The small molecule below binds the protein below.
Small molecule (SMILES): CC(=O)N[C@@H]1[C@@H](O)[C@H](O)[C@@H](CO)O[C@H]1O

Sequence of chain 1.A:
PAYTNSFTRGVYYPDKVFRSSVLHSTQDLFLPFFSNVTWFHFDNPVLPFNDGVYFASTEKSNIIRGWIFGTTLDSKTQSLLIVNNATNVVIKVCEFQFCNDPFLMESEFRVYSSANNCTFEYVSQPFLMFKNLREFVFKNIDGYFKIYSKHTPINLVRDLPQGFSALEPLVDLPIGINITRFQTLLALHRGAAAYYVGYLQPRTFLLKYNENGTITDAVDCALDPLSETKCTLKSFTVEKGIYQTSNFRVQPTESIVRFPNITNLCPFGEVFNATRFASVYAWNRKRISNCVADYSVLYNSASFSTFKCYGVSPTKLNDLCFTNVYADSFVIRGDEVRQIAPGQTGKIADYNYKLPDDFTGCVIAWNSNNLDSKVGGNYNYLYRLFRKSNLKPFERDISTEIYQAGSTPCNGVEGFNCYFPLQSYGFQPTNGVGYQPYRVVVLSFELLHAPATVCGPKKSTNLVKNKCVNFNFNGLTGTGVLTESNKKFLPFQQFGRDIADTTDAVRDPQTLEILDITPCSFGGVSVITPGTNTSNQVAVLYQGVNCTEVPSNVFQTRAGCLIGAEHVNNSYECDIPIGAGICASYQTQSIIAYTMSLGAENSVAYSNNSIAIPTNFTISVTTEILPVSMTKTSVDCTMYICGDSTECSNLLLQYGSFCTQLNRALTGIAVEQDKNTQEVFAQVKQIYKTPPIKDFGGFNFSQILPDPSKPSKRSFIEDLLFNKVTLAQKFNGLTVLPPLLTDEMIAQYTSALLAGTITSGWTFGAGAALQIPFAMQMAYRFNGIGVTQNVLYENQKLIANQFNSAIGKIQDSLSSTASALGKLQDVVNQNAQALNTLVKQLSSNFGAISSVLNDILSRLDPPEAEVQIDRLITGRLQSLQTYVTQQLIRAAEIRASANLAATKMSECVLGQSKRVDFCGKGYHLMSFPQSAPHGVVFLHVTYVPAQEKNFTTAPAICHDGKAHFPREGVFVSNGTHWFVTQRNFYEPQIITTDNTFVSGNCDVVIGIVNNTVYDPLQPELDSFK

Binding-site contacts:
Ligand atom N2 contacts residue ASN616 of chain 1.A at 2.9 Å (h-bond).
Ligand atom C1 contacts residue ASN616 of chain 1.A at 1.4 Å.
Ligand atom C5 contacts residue ASN616 of chain 1.A at 3.6 Å.
Ligand atom C1 contacts residue THR618 of chain 1.A at 3.9 Å.
Ligand atom C2 contacts residue ASN616 of chain 1.A at 2.5 Å.
Ligand atom C7 contacts residue ASN616 of chain 1.A at 4.0 Å.
Ligand atom C5 contacts residue THR618 of chain 1.A at 4.5 Å.
Ligand atom C8 contacts residue GLN644 of chain 1.A at 3.5 Å.
Ligand atom O5 contacts residue ASN616 of chain 1.A at 2.4 Å (h-bond).
Ligand atom O5 contacts residue THR618 of chain 1.A at 4.0 Å.
Ligand atom C8 contacts residue ASN616 of chain 1.A at 4.2 Å.
Ligand atom C3 contacts residue ASN616 of chain 1.A at 3.8 Å.
Ligand atom C4 contacts residue ASN616 of chain 1.A at 4.2 Å.
Ligand atom O7 contacts residue ASN616 of chain 1.A at 4.5 Å.